This protein binds this small molecule.
Small molecule (SMILES): Nc1nc2c(ncn2[C@@H]2O[C@@H]3CO[P](=O)(O)O[C@H]4[C@@H](O)[C@H](n5cnc6c(=O)[nH]c(N)nc65)O[C@@H]4CO[P](=O)(O)O[C@H]3[C@H]2O)c(=O)[nH]1

Sequence of chain 1.A:
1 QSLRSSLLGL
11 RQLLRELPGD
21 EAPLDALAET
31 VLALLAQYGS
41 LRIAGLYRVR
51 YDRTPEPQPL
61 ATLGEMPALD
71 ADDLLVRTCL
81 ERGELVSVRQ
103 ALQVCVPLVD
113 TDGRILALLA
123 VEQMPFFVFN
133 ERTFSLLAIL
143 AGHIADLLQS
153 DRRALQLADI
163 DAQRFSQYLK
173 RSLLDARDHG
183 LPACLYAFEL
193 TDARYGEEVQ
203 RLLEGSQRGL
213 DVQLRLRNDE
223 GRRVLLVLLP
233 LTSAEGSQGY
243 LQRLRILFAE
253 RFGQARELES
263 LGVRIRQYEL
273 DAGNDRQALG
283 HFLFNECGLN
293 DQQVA

Binding-site contacts:
Ligand atom N9 contacts residue GLY238 of chain 1.A at 3.7 Å.
Ligand atom N1 contacts residue ASP213 of chain 1.A at 2.5 Å (salt-bridge).
Ligand atom C2 contacts residue ASP213 of chain 1.A at 3.4 Å.
Ligand atom C41 contacts residue ARG210 of chain 1.A at 3.6 Å.
Ligand atom C5 contacts residue TYR242 of chain 1.A at 3.6 Å (hydrophobic).
Ligand atom C1' contacts residue GLY238 of chain 1.A at 3.1 Å.
Ligand atom O4' contacts residue TYR242 of chain 1.A at 3.8 Å.
Ligand atom N11 contacts residue ARG210 of chain 1.A at 3.6 Å.
Ligand atom O1P contacts residue ARG245 of chain 1.A at 3.3 Å.
Ligand atom O4' contacts residue GLY238 of chain 1.A at 3.8 Å.
Ligand atom O6 contacts residue ASP213 of chain 1.A at 3.3 Å (salt-bridge).
Ligand atom C6 contacts residue TYR242 of chain 1.A at 3.3 Å (hydrophobic).
Ligand atom C6 contacts residue ARG245 of chain 1.A at 3.7 Å.
Ligand atom O1P contacts residue ARG210 of chain 1.A at 2.9 Å (salt-bridge).
Ligand atom N7 contacts residue ARG245 of chain 1.A at 2.9 Å (salt-bridge).
Ligand atom N91 contacts residue ARG210 of chain 1.A at 3.8 Å.
Ligand atom O11 contacts residue GLN1 of chain 1.A at 2.9 Å (h-bond).
Ligand atom N2 contacts residue ASP213 of chain 1.A at 3.2 Å (salt-bridge).
Ligand atom N2 contacts residue THR234 of chain 1.A at 3.0 Å (h-bond).
Ligand atom O61 contacts residue ARG210 of chain 1.A at 3.1 Å.
Ligand atom O11 contacts residue ARG4 of chain 1.A at 3.7 Å.
Ligand atom N7 contacts residue TYR242 of chain 1.A at 3.8 Å.
Ligand atom C61 contacts residue ARG210 of chain 1.A at 3.4 Å.
Ligand atom N9 contacts residue TYR242 of chain 1.A at 3.7 Å.
Ligand atom C51 contacts residue ARG210 of chain 1.A at 3.6 Å.
Ligand atom C8 contacts residue ARG245 of chain 1.A at 3.9 Å.
Ligand atom C21 contacts residue ARG210 of chain 1.A at 3.8 Å.
Ligand atom O4' contacts residue GLY241 of chain 1.A at 3.4 Å.
Ligand atom O2' contacts residue GLY238 of chain 1.A at 3.5 Å.
Ligand atom O21 contacts residue GLN1 of chain 1.A at 2.7 Å (h-bond).
Ligand atom C1' contacts residue TYR242 of chain 1.A at 3.8 Å (hydrophobic).
Ligand atom O6 contacts residue ARG245 of chain 1.A at 2.6 Å (salt-bridge).
Ligand atom N2 contacts residue LEU231 of chain 1.A at 3.6 Å.
Ligand atom O6 contacts residue TYR242 of chain 1.A at 3.3 Å.
Ligand atom C8 contacts residue TYR242 of chain 1.A at 3.7 Å (hydrophobic).
Ligand atom P11 contacts residue GLN1 of chain 1.A at 3.3 Å.
Ligand atom O6 contacts residue ARG210 of chain 1.A at 3.4 Å.
Ligand atom N7 contacts residue ARG210 of chain 1.A at 3.8 Å.
Ligand atom C6 contacts residue ASP213 of chain 1.A at 3.3 Å.
Ligand atom N71 contacts residue ARG210 of chain 1.A at 3.8 Å.